Sequence of chain 12.F:
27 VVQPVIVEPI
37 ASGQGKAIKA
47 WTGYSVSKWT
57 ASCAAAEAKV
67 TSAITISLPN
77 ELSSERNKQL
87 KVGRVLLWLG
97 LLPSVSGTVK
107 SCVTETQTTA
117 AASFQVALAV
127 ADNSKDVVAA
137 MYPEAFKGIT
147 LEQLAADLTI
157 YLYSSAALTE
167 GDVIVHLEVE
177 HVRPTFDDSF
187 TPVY

Binding-site contacts:
Ligand atom N9 contacts residue GLU140 of chain 12.F at 4.1 Å.
Ligand atom C1' contacts residue LYS143 of chain 12.F at 3.2 Å.
Ligand atom O4' contacts residue TRP47 of chain 12.F at 3.4 Å.
Ligand atom O2' contacts residue GLU140 of chain 12.F at 2.3 Å (salt-bridge).
Ligand atom N1 contacts residue TRP47 of chain 12.F at 3.7 Å.
Ligand atom C5 contacts residue TRP47 of chain 12.F at 3.8 Å (hydrophobic).
Ligand atom C4' contacts residue GLU140 of chain 12.F at 3.4 Å.
Ligand atom C4 contacts residue TRP47 of chain 12.F at 3.3 Å (hydrophobic).
Ligand atom C8 contacts residue TRP47 of chain 12.F at 3.6 Å (hydrophobic).
Ligand atom N9 contacts residue LYS143 of chain 12.F at 3.2 Å (salt-bridge).
Ligand atom C1' contacts residue TRP47 of chain 12.F at 3.7 Å (hydrophobic).
Ligand atom C2' contacts residue GLU140 of chain 12.F at 3.0 Å.
Ligand atom O4' contacts residue GLU140 of chain 12.F at 3.0 Å (salt-bridge).
Ligand atom N7 contacts residue TRP47 of chain 12.F at 3.6 Å.
Ligand atom C5' contacts residue ARG90 of chain 12.F at 4.3 Å.
Ligand atom N9 contacts residue TRP47 of chain 12.F at 3.3 Å.
Ligand atom O4' contacts residue LYS143 of chain 12.F at 4.2 Å.
Ligand atom C8 contacts residue LYS143 of chain 12.F at 2.7 Å.
Ligand atom O3' contacts residue GLU140 of chain 12.F at 4.4 Å.
Ligand atom C6 contacts residue TRP47 of chain 12.F at 3.7 Å (hydrophobic).
Ligand atom N6 contacts residue TRP47 of chain 12.F at 4.2 Å.
Ligand atom O4' contacts residue LYS143 of chain 12.F at 4.4 Å.
Ligand atom C2' contacts residue LYS143 of chain 12.F at 3.7 Å.
Ligand atom C3' contacts residue GLU140 of chain 12.F at 3.8 Å.
Ligand atom C2 contacts residue TRP47 of chain 12.F at 3.4 Å (hydrophobic).
Ligand atom C1' contacts residue GLU140 of chain 12.F at 2.7 Å.
Ligand atom N7 contacts residue LYS143 of chain 12.F at 3.8 Å.
Ligand atom N3 contacts residue TRP47 of chain 12.F at 3.4 Å.
Ligand atom O2' contacts residue LYS143 of chain 12.F at 3.8 Å.

The protein below binds the small molecule below.
Small molecule (SMILES): Nc1ncnc2c1ncn2[C@@H]1O[C@H]([C@@H]2O[C@@H]3[C@H](O[P](=O)(O)O2)[C@@H](CO[P](=O)(O)O[C@H]2[C@@H](O)[C@H](n4cnc5c(N)ncnc54)O[C@@H]2COP(=O)=O)O[C@H]3n2ccc(=O)[nH]c2=O)[C@@H](O[P](=O)(O)OC[C@H]2O[C@@H](n3ccc(=O)[nH]c3=O)[C@H](O)[C@@H]2O)[C@H]1O